Sequence of chain 1.B:
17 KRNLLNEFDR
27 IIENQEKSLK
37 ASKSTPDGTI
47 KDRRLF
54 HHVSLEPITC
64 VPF

The small molecule below binds the protein below.
Small molecule (SMILES): CC[C@H](C)[C@H](NC(=O)[C@H](CC(C)C)NC(=O)[C@@H]1CCCN1)C(=O)N[C@@H](CC(C)C)C(=O)N[C@H](C(=O)NCC(=O)N[C@H](C=O)CCC(=O)O)C(C)C

Binding-site contacts:
Ligand atom CG contacts residue VAL64 of chain 1.B at 3.9 Å (hydrophobic).
Ligand atom N contacts residue PHE66 of chain 1.B at 3.8 Å.
Ligand atom C contacts residue VAL64 of chain 1.B at 3.8 Å (hydrophobic).
Ligand atom CA contacts residue THR62 of chain 1.B at 3.5 Å.
Ligand atom N contacts residue THR62 of chain 1.B at 3.3 Å (h-bond).
Ligand atom CD1 contacts residue LYS147 of chain 1.A at 3.7 Å.
Ligand atom O contacts residue PRO65 of chain 1.B at 3.7 Å.
Ligand atom N contacts residue VAL64 of chain 1.B at 2.9 Å (h-bond).
Ligand atom CA contacts residue VAL64 of chain 1.B at 3.7 Å (hydrophobic).
Ligand atom O contacts residue CYS63 of chain 1.B at 3.3 Å.
Ligand atom C contacts residue THR62 of chain 1.B at 3.6 Å.
Ligand atom CB contacts residue PHE66 of chain 1.B at 3.4 Å (hydrophobic).
Ligand atom O contacts residue THR62 of chain 1.B at 2.7 Å (h-bond).
Ligand atom C contacts residue THR62 of chain 1.B at 4.0 Å.
Ligand atom CA contacts residue THR62 of chain 1.B at 4.0 Å.
Ligand atom OE2 contacts residue GLU59 of chain 1.B at 3.7 Å.
Ligand atom C contacts residue PRO60 of chain 1.B at 3.5 Å (hydrophobic).
Ligand atom CG1 contacts residue ILE61 of chain 1.B at 3.5 Å (hydrophobic).
Ligand atom CG contacts residue PHE103 of chain 1.A at 3.9 Å (hydrophobic).
Ligand atom CD1 contacts residue TRP51 of chain 1.A at 4.1 Å (hydrophobic).
Ligand atom CD2 contacts residue VAL64 of chain 1.B at 3.5 Å (hydrophobic).
Ligand atom O contacts residue VAL64 of chain 1.B at 2.9 Å (h-bond).
Ligand atom O contacts residue THR62 of chain 1.B at 4.1 Å.
Ligand atom C contacts residue THR62 of chain 1.B at 3.5 Å.
Ligand atom CD contacts residue PRO60 of chain 1.B at 4.1 Å (hydrophobic).
Ligand atom CB contacts residue VAL64 of chain 1.B at 3.5 Å (hydrophobic).
Ligand atom CG2 contacts residue CYS63 of chain 1.B at 3.9 Å (hydrophobic).
Ligand atom CG1 contacts residue THR62 of chain 1.B at 3.9 Å.
Ligand atom CA contacts residue PHE66 of chain 1.B at 4.1 Å (hydrophobic).
Ligand atom CG2 contacts residue MSE154 of chain 1.A at 3.5 Å.
Ligand atom O contacts residue THR62 of chain 1.B at 3.9 Å.
Ligand atom CD contacts residue GLU59 of chain 1.B at 4.1 Å.
Ligand atom OE2 contacts residue PRO60 of chain 1.B at 3.8 Å.
Ligand atom O contacts residue PHE66 of chain 1.B at 3.4 Å (h-bond).
Ligand atom CG contacts residue PRO60 of chain 1.B at 3.5 Å (hydrophobic).
Ligand atom CG1 contacts residue TRP51 of chain 1.A at 3.9 Å (hydrophobic).
Ligand atom CG1 contacts residue MSE154 of chain 1.A at 3.6 Å.
Ligand atom CA contacts residue PRO60 of chain 1.B at 4.0 Å (hydrophobic).
Ligand atom C contacts residue VAL64 of chain 1.B at 4.0 Å (hydrophobic).
Ligand atom CA contacts residue VAL64 of chain 1.B at 3.8 Å (hydrophobic).

Sequence of chain 1.A:
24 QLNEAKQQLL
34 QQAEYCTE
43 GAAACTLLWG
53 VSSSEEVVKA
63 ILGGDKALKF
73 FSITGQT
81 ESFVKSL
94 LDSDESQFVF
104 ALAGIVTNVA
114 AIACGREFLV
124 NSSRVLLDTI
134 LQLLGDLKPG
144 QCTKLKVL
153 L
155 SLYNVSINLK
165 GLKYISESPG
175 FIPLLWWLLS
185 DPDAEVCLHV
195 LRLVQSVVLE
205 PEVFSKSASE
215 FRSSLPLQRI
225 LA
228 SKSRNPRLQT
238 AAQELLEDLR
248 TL